Binding-site contacts:
Ligand atom O24 contacts residue ASP58 of chain 2.A at 2.8 Å (salt-bridge).
Ligand atom O13 contacts residue ILE54 of chain 2.A at 3.6 Å.
Ligand atom N1 contacts residue PHE159 of chain 1.A at 3.6 Å.
Ligand atom O13 contacts residue TYR8 of chain 2.A at 3.7 Å.
Ligand atom N9 contacts residue PHE159 of chain 1.A at 3.4 Å.
Ligand atom O24 contacts residue THR57 of chain 2.A at 3.1 Å (h-bond).
Ligand atom C6 contacts residue GLN228 of chain 1.A at 3.6 Å.
Ligand atom O13 contacts residue GLN228 of chain 1.A at 2.8 Å (h-bond).
Ligand atom N7 contacts residue CYN1 of chain 1.C at 3.5 Å.
Ligand atom C2 contacts residue CYN1 of chain 1.C at 3.3 Å.
Ligand atom O11 contacts residue SER226 of chain 1.A at 3.4 Å.
Ligand atom N1 contacts residue GLN228 of chain 1.A at 2.9 Å (h-bond).
Ligand atom C4 contacts residue ARG176 of chain 1.A at 3.8 Å.
Ligand atom N9 contacts residue CYN1 of chain 1.C at 3.7 Å.
Ligand atom N3 contacts residue ASN254 of chain 1.A at 3.5 Å (h-bond).
Ligand atom N3 contacts residue PHE159 of chain 1.A at 3.7 Å.
Ligand atom N7 contacts residue PHE159 of chain 1.A at 3.6 Å.
Ligand atom C8 contacts residue THR57 of chain 2.A at 3.2 Å.
Ligand atom N3 contacts residue ARG176 of chain 1.A at 2.9 Å (salt-bridge).
Ligand atom C6 contacts residue PHE159 of chain 1.A at 3.5 Å (hydrophobic).
Ligand atom C8 contacts residue CYN1 of chain 1.C at 3.7 Å.
Ligand atom O24 contacts residue ALA56 of chain 2.A at 3.5 Å.
Ligand atom N3 contacts residue CYN1 of chain 1.C at 3.2 Å (h-bond).
Ligand atom N1 contacts residue CYN1 of chain 1.C at 3.3 Å (h-bond).
Ligand atom C2 contacts residue PHE159 of chain 1.A at 3.7 Å (hydrophobic).
Ligand atom C4 contacts residue PHE159 of chain 1.A at 3.3 Å (hydrophobic).
Ligand atom O11 contacts residue VAL227 of chain 1.A at 2.8 Å (h-bond).
Ligand atom N7 contacts residue ALA56 of chain 2.A at 3.6 Å.
Ligand atom N7 contacts residue THR57 of chain 2.A at 2.7 Å (h-bond).
Ligand atom C4 contacts residue CYN1 of chain 1.C at 3.2 Å.
Ligand atom C5 contacts residue PHE159 of chain 1.A at 3.3 Å (hydrophobic).
Ligand atom C2 contacts residue ARG176 of chain 1.A at 3.6 Å.
Ligand atom C6 contacts residue CYN1 of chain 1.C at 3.3 Å.
Ligand atom C5 contacts residue CYN1 of chain 1.C at 3.2 Å.
Ligand atom O11 contacts residue ARG176 of chain 1.A at 3.0 Å (salt-bridge).
Ligand atom C2 contacts residue GLN228 of chain 1.A at 3.8 Å.
Ligand atom O11 contacts residue GLN228 of chain 1.A at 3.6 Å.
Ligand atom C8 contacts residue PHE159 of chain 1.A at 3.5 Å (hydrophobic).
Ligand atom O13 contacts residue THR57 of chain 2.A at 3.8 Å.
Ligand atom O24 contacts residue LEU170 of chain 1.A at 3.5 Å.

Sequence of chain 2.A:
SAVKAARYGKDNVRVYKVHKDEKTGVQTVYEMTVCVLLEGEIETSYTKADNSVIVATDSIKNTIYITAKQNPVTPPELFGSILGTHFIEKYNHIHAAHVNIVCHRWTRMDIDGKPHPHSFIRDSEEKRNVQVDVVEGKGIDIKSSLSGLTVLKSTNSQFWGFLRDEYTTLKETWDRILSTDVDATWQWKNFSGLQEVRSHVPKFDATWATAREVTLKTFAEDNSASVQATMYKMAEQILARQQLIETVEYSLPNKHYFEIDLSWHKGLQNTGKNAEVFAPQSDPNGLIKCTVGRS

A protein and the small-molecule ligand that binds it are described below.
Small molecule (SMILES): O=c1[nH]c(=O)c2[nH]c(=O)[nH]c2[nH]1

Sequence of chain 1.A:
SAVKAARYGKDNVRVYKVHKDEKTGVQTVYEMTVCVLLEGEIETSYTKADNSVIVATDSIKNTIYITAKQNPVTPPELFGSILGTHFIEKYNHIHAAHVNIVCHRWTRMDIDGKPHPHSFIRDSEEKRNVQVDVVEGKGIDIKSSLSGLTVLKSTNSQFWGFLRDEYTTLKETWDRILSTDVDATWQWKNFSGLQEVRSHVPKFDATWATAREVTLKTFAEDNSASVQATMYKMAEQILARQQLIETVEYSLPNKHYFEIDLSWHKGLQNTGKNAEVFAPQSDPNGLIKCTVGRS